This protein binds this small molecule.
Small molecule (SMILES): CC(=O)N[C@@H](CC(C)C)C(=O)N[C@@H](C)C(=O)N[C@@H](CCC(=O)O)[C@@H](O)[C@H](C)CO

Sequence of chain 1.V:
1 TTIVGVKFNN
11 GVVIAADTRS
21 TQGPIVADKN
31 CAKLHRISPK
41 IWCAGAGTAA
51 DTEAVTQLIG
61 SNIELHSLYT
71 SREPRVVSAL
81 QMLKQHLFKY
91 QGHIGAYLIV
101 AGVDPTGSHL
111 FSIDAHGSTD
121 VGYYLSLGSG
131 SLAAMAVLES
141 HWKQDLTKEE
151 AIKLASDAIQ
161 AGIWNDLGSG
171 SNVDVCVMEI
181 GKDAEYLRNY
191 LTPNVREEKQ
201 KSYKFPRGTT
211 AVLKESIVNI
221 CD

Sequence of chain 1.BA:
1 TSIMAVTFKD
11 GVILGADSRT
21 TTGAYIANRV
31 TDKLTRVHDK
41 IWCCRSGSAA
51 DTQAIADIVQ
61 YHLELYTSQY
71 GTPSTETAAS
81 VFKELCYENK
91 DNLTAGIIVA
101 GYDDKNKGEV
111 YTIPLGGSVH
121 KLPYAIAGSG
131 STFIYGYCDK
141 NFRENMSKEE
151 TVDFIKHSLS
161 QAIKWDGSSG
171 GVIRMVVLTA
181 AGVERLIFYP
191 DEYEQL

Binding-site contacts:
Ligand atom OE1 contacts residue ARG45 of chain 1.BA at 3.3 Å (salt-bridge).
Ligand atom CD2 contacts residue THR22 of chain 1.BA at 3.8 Å.
Ligand atom CB contacts residue GLY47 of chain 1.BA at 3.8 Å.
Ligand atom CA contacts residue THR1 of chain 1.BA at 2.4 Å.
Ligand atom C contacts residue THR1 of chain 1.BA at 1.4 Å.
Ligand atom O contacts residue ALA49 of chain 1.BA at 3.1 Å (h-bond).
Ligand atom N contacts residue GLY47 of chain 1.BA at 2.8 Å (h-bond).
Ligand atom O contacts residue THR21 of chain 1.BA at 3.6 Å.
Ligand atom CA contacts residue GLY47 of chain 1.BA at 3.1 Å.
Ligand atom C1 contacts residue SER168 of chain 1.BA at 3.9 Å.
Ligand atom O contacts residue SER46 of chain 1.BA at 3.9 Å.
Ligand atom O contacts residue SER48 of chain 1.BA at 3.7 Å.
Ligand atom CB contacts residue GLY47 of chain 1.BA at 3.8 Å.
Ligand atom C contacts residue GLY47 of chain 1.BA at 3.4 Å.
Ligand atom C1 contacts residue THR1 of chain 1.BA at 2.4 Å.
Ligand atom O contacts residue THR21 of chain 1.BA at 3.2 Å (h-bond).
Ligand atom N contacts residue THR1 of chain 1.BA at 3.7 Å.
Ligand atom O contacts residue THR20 of chain 1.BA at 3.5 Å.
Ligand atom O contacts residue THR1 of chain 1.BA at 2.2 Å (h-bond).
Ligand atom C3 contacts residue ARG19 of chain 1.BA at 3.6 Å.
Ligand atom C3 contacts residue THR1 of chain 1.BA at 2.4 Å.
Ligand atom O contacts residue SER129 of chain 1.BA at 3.3 Å (h-bond).
Ligand atom CA contacts residue GLY47 of chain 1.BA at 3.9 Å.
Ligand atom OE2 contacts residue THR31 of chain 1.BA at 3.4 Å.
Ligand atom C1 contacts residue SER129 of chain 1.BA at 3.5 Å.
Ligand atom C3 contacts residue SER168 of chain 1.BA at 3.0 Å.
Ligand atom CD contacts residue THR20 of chain 1.BA at 3.6 Å.
Ligand atom C contacts residue THR21 of chain 1.BA at 3.8 Å.
Ligand atom CB contacts residue ALA49 of chain 1.BA at 3.9 Å (hydrophobic).
Ligand atom C2 contacts residue THR1 of chain 1.BA at 1.5 Å.
Ligand atom OE2 contacts residue THR20 of chain 1.BA at 2.7 Å (h-bond).
Ligand atom O contacts residue GLY47 of chain 1.BA at 3.2 Å (h-bond).
Ligand atom CA contacts residue THR21 of chain 1.BA at 3.3 Å.
Ligand atom CD1 contacts residue ASP114 of chain 1.V at 3.9 Å.
Ligand atom CG contacts residue THR20 of chain 1.BA at 3.8 Å.
Ligand atom CD1 contacts residue SER118 of chain 1.V at 3.2 Å.
Ligand atom O contacts residue THR1 of chain 1.BA at 2.7 Å (h-bond).
Ligand atom N contacts residue THR21 of chain 1.BA at 3.2 Å (h-bond).
Ligand atom CD2 contacts residue THR21 of chain 1.BA at 3.8 Å.
Ligand atom CB contacts residue THR1 of chain 1.BA at 2.7 Å.